Sequence of chain 2.E:
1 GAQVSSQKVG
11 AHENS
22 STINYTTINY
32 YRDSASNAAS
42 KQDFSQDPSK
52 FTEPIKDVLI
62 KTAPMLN

The protein below binds the small molecule below.
Small molecule (SMILES): C[C@@H](O)[C@@H](C=O)NC(=O)[C@H](CO)NC(=O)[C@H](CO)NC(=O)[C@H](CO)NC(=O)CN

Binding-site contacts:
Ligand atom C contacts residue GLY1 of chain 2.E at 4.0 Å.
Ligand atom O contacts residue ALA2 of chain 2.E at 3.6 Å.
Ligand atom O contacts residue ALA2 of chain 2.E at 3.2 Å (h-bond).
Ligand atom O contacts residue SER5 of chain 2.E at 3.9 Å.
Ligand atom N contacts residue ALA2 of chain 2.E at 2.7 Å (h-bond).
Ligand atom CA contacts residue VAL4 of chain 2.E at 3.4 Å (hydrophobic).
Ligand atom CB contacts residue SER5 of chain 2.E at 3.9 Å.
Ligand atom OG1 contacts residue SER5 of chain 2.E at 3.9 Å.
Ligand atom C contacts residue VAL4 of chain 2.E at 4.0 Å (hydrophobic).
Ligand atom N contacts residue VAL4 of chain 2.E at 2.7 Å (h-bond).
Ligand atom CB contacts residue GLN3 of chain 2.E at 3.4 Å.
Ligand atom N contacts residue GLY1 of chain 2.E at 4.2 Å.
Ligand atom O contacts residue VAL4 of chain 2.E at 4.0 Å.
Ligand atom C contacts residue VAL4 of chain 2.E at 3.4 Å (hydrophobic).
Ligand atom O contacts residue SER6 of chain 2.E at 3.7 Å.
Ligand atom OG1 contacts residue VAL4 of chain 2.E at 3.3 Å (h-bond).
Ligand atom CA contacts residue GLN3 of chain 2.E at 4.2 Å.
Ligand atom O contacts residue GLY1 of chain 2.E at 3.1 Å (h-bond).
Ligand atom CB contacts residue VAL4 of chain 2.E at 3.4 Å (hydrophobic).
Ligand atom OG contacts residue GLN3 of chain 2.E at 3.1 Å (h-bond).
Ligand atom C contacts residue ALA2 of chain 2.E at 4.3 Å (hydrophobic).
Ligand atom C contacts residue ALA2 of chain 2.E at 3.4 Å (hydrophobic).
Ligand atom OG contacts residue VAL4 of chain 2.E at 4.0 Å.
Ligand atom O contacts residue VAL4 of chain 2.E at 2.9 Å (h-bond).
Ligand atom CB contacts residue ALA2 of chain 2.E at 3.9 Å (hydrophobic).
Ligand atom O contacts residue GLN3 of chain 2.E at 2.8 Å (h-bond).
Ligand atom CG2 contacts residue GLN3 of chain 2.E at 4.3 Å.
Ligand atom CA contacts residue ALA2 of chain 2.E at 3.5 Å (hydrophobic).
Ligand atom CA contacts residue VAL4 of chain 2.E at 3.6 Å (hydrophobic).
Ligand atom C contacts residue GLN3 of chain 2.E at 3.7 Å.
Ligand atom CB contacts residue VAL4 of chain 2.E at 4.4 Å (hydrophobic).
Ligand atom CB contacts residue GLN3 of chain 2.E at 3.9 Å.
Ligand atom CA contacts residue GLY1 of chain 2.E at 4.1 Å.
Ligand atom OG1 contacts residue GLN3 of chain 2.E at 2.8 Å (h-bond).
Ligand atom CG2 contacts residue GLN43 of chain 2.E at 4.3 Å.